A protein and the small-molecule ligand that binds it are described below.
Small molecule (SMILES): CC[C@H](C)[C@H](NC(=O)[C@H](COP(=O)(O)O)NC(=O)CNC(=O)[C@H](C)N)C(=O)N1CCC[C@H]1C(=O)NCC(=O)N[C@@H](C)C(=O)N[C@@H](C)C(=O)N[C@H](C=O)CO

Sequence of chain 2.A:
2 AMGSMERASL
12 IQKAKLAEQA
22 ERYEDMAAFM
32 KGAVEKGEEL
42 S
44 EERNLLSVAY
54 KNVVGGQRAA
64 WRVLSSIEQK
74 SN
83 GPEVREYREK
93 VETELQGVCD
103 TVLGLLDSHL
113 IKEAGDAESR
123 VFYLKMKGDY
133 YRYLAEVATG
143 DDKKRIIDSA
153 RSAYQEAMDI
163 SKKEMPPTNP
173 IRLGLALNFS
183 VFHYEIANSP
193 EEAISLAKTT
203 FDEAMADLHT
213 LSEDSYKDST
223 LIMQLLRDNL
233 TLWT

Binding-site contacts:
Ligand atom CA contacts residue ASN55 of chain 2.A at 3.3 Å.
Ligand atom CA contacts residue GLU19 of chain 2.A at 3.7 Å.
Ligand atom C contacts residue ASN55 of chain 2.A at 3.5 Å.
Ligand atom CG1 contacts residue GLY176 of chain 2.A at 3.7 Å.
Ligand atom CD contacts residue LEU227 of chain 2.A at 3.6 Å (hydrophobic).
Ligand atom P contacts residue ARG134 of chain 2.A at 3.7 Å.
Ligand atom O contacts residue ASN55 of chain 2.A at 3.0 Å (h-bond).
Ligand atom N contacts residue GLU19 of chain 2.A at 2.5 Å (salt-bridge).
Ligand atom CB contacts residue TRP235 of chain 2.A at 3.4 Å (hydrophobic).
Ligand atom O contacts residue ASN231 of chain 2.A at 3.0 Å (h-bond).
Ligand atom O2P contacts residue ARG61 of chain 2.A at 2.9 Å (salt-bridge).
Ligand atom O contacts residue VAL183 of chain 2.A at 3.7 Å.
Ligand atom CB contacts residue GLU187 of chain 2.A at 3.2 Å.
Ligand atom C contacts residue GLU19 of chain 2.A at 3.5 Å.
Ligand atom N contacts residue LEU234 of chain 2.A at 3.2 Å.
Ligand atom O contacts residue LYS54 of chain 2.A at 3.7 Å.
Ligand atom CG2 contacts residue UON1 of chain 2.C at 3.5 Å.
Ligand atom C contacts residue GLU19 of chain 2.A at 3.5 Å.
Ligand atom O1P contacts residue ARG61 of chain 2.A at 2.9 Å (salt-bridge).
Ligand atom CA contacts residue ASN231 of chain 2.A at 3.6 Å.
Ligand atom C contacts residue ASN231 of chain 2.A at 3.7 Å.
Ligand atom O contacts residue VAL51 of chain 2.A at 3.5 Å.
Ligand atom O contacts residue VAL51 of chain 2.A at 3.7 Å.
Ligand atom N contacts residue LEU179 of chain 2.A at 3.6 Å.
Ligand atom CB contacts residue ASN180 of chain 2.A at 3.3 Å.
Ligand atom O contacts residue GLU19 of chain 2.A at 3.4 Å (salt-bridge).
Ligand atom CB contacts residue ASN55 of chain 2.A at 3.5 Å.
Ligand atom P contacts residue ARG61 of chain 2.A at 3.7 Å.
Ligand atom N contacts residue ASN231 of chain 2.A at 2.9 Å (h-bond).
Ligand atom O3P contacts residue ARG134 of chain 2.A at 2.8 Å (salt-bridge).
Ligand atom O2P contacts residue ARG134 of chain 2.A at 2.8 Å (salt-bridge).
Ligand atom CA contacts residue GLU19 of chain 2.A at 3.2 Å.
Ligand atom N contacts residue ASN180 of chain 2.A at 2.9 Å (h-bond).
Ligand atom C contacts residue VAL51 of chain 2.A at 3.6 Å (hydrophobic).
Ligand atom O3P contacts residue TYR135 of chain 2.A at 2.5 Å (h-bond).
Ligand atom CA contacts residue LEU234 of chain 2.A at 3.7 Å (hydrophobic).
Ligand atom CA contacts residue ASN180 of chain 2.A at 3.4 Å.
Ligand atom C contacts residue ASN180 of chain 2.A at 3.6 Å.
Ligand atom O contacts residue GLU187 of chain 2.A at 3.1 Å (salt-bridge).
Ligand atom CG1 contacts residue LEU179 of chain 2.A at 3.6 Å (hydrophobic).